Sequence of chain 1.I:
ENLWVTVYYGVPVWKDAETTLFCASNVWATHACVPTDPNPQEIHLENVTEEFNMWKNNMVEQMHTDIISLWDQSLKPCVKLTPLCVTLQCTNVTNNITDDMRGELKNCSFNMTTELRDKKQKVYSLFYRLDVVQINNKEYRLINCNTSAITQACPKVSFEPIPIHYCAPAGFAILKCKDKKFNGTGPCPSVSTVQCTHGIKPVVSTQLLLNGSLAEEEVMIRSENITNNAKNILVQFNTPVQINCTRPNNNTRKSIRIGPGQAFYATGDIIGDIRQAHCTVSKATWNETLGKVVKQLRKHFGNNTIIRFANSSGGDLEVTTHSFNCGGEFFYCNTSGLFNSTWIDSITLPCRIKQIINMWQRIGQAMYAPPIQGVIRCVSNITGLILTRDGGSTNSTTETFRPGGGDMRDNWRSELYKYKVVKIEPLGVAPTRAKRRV

The protein below binds the small molecule below.
Small molecule (SMILES): CC(=O)N[C@@H]1[C@@H](O)[C@H](O)[C@@H](CO)O[C@H]1O

Binding-site contacts:
Ligand atom O5 contacts residue ASN382 of chain 1.I at 2.4 Å (h-bond).
Ligand atom C3 contacts residue ASN382 of chain 1.I at 3.8 Å.
Ligand atom C2 contacts residue ASN382 of chain 1.I at 2.4 Å.
Ligand atom C5 contacts residue ASN382 of chain 1.I at 3.7 Å.
Ligand atom C1 contacts residue ASN382 of chain 1.I at 1.4 Å.
Ligand atom C7 contacts residue ASN382 of chain 1.I at 3.2 Å.
Ligand atom N2 contacts residue ASN382 of chain 1.I at 2.9 Å (h-bond).
Ligand atom C4 contacts residue ASN382 of chain 1.I at 4.2 Å.
Ligand atom C8 contacts residue ASN382 of chain 1.I at 4.4 Å.
Ligand atom O7 contacts residue ASN382 of chain 1.I at 3.1 Å (h-bond).
Ligand atom O6 contacts residue ASN382 of chain 1.I at 4.0 Å.